Binding-site contacts:
Ligand atom N5 contacts residue THR184 of chain 1.A at 3.8 Å.
Ligand atom C2 contacts residue PHE138 of chain 1.A at 3.6 Å (hydrophobic).
Ligand atom N2 contacts residue MET98 of chain 1.A at 3.7 Å.
Ligand atom C15 contacts residue LEU107 of chain 1.A at 3.5 Å (hydrophobic).
Ligand atom C16 contacts residue LEU107 of chain 1.A at 3.9 Å (hydrophobic).
Ligand atom O3 contacts residue MET98 of chain 1.A at 4.0 Å.
Ligand atom C9 contacts residue ASN51 of chain 1.A at 3.6 Å.
Ligand atom C6 contacts residue PHE138 of chain 1.A at 3.5 Å (hydrophobic).
Ligand atom N5 contacts residue ASP93 of chain 1.A at 2.9 Å (salt-bridge).
Ligand atom C9 contacts residue PHE138 of chain 1.A at 3.6 Å (hydrophobic).
Ligand atom O3 contacts residue PHE138 of chain 1.A at 3.8 Å.
Ligand atom C7 contacts residue TRP162 of chain 1.A at 3.3 Å (hydrophobic).
Ligand atom C12 contacts residue MET98 of chain 1.A at 3.6 Å (hydrophobic).
Ligand atom C3 contacts residue LEU107 of chain 1.A at 3.9 Å (hydrophobic).
Ligand atom O1 contacts residue PHE138 of chain 1.A at 3.9 Å.
Ligand atom C5 contacts residue PHE138 of chain 1.A at 3.8 Å (hydrophobic).
Ligand atom C4 contacts residue PHE138 of chain 1.A at 3.7 Å (hydrophobic).
Ligand atom C4 contacts residue LEU107 of chain 1.A at 4.0 Å (hydrophobic).
Ligand atom C14 contacts residue ALA55 of chain 1.A at 3.5 Å (hydrophobic).
Ligand atom C7 contacts residue PHE138 of chain 1.A at 4.0 Å (hydrophobic).
Ligand atom C13 contacts residue ASP93 of chain 1.A at 4.0 Å.
Ligand atom C7 contacts residue LEU103 of chain 1.A at 3.9 Å (hydrophobic).
Ligand atom O3 contacts residue VAL150 of chain 1.A at 3.7 Å.
Ligand atom C14 contacts residue GLY97 of chain 1.A at 4.0 Å.
Ligand atom C13 contacts residue ALA55 of chain 1.A at 4.0 Å (hydrophobic).
Ligand atom C15 contacts residue MET98 of chain 1.A at 3.8 Å (hydrophobic).
Ligand atom C11 contacts residue MET98 of chain 1.A at 4.0 Å (hydrophobic).
Ligand atom N3 contacts residue ALA55 of chain 1.A at 3.2 Å.
Ligand atom C6 contacts residue MET98 of chain 1.A at 3.9 Å (hydrophobic).
Ligand atom N1 contacts residue ASN51 of chain 1.A at 3.6 Å.
Ligand atom C14 contacts residue MET98 of chain 1.A at 3.8 Å (hydrophobic).
Ligand atom C13 contacts residue THR184 of chain 1.A at 4.0 Å.
Ligand atom C3 contacts residue TYR139 of chain 1.A at 3.7 Å (hydrophobic).
Ligand atom N5 contacts residue SER52 of chain 1.A at 4.0 Å.
Ligand atom O1 contacts residue TRP162 of chain 1.A at 3.8 Å.
Ligand atom C1 contacts residue PHE138 of chain 1.A at 3.5 Å (hydrophobic).
Ligand atom C3 contacts residue PHE138 of chain 1.A at 3.7 Å (hydrophobic).
Ligand atom C13 contacts residue ASN51 of chain 1.A at 4.1 Å.
Ligand atom N3 contacts residue THR184 of chain 1.A at 3.5 Å (h-bond).
Ligand atom N4 contacts residue MET98 of chain 1.A at 3.4 Å.

Sequence of chain 1.A:
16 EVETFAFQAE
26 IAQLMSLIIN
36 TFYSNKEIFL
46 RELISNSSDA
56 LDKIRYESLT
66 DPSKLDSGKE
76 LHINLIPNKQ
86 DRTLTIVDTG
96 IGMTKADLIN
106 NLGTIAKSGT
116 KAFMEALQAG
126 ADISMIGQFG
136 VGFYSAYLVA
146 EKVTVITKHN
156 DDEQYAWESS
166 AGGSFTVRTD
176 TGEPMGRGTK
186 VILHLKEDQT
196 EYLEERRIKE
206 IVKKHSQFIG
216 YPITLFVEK

A protein and the small-molecule ligand that binds it are described below.
Small molecule (SMILES): CCCCn1c(Cc2ccc3c(c2)OCO3)nc2c(N)ncnc21